Binding-site contacts:
Ligand atom C8 contacts residue ASN1134 of chain 1.C at 4.5 Å.
Ligand atom O5 contacts residue ASN1134 of chain 1.C at 2.4 Å (h-bond).
Ligand atom O7 contacts residue ASN1134 of chain 1.C at 3.4 Å (h-bond).
Ligand atom C7 contacts residue ASN1134 of chain 1.C at 3.3 Å.
Ligand atom C1 contacts residue ASN1134 of chain 1.C at 1.4 Å.
Ligand atom C5 contacts residue ASN1134 of chain 1.C at 3.7 Å.
Ligand atom C3 contacts residue ASN1134 of chain 1.C at 3.8 Å.
Ligand atom C4 contacts residue ASN1134 of chain 1.C at 4.2 Å.
Ligand atom N2 contacts residue ASN1134 of chain 1.C at 2.9 Å (h-bond).
Ligand atom O6 contacts residue ASN1134 of chain 1.C at 4.5 Å.
Ligand atom C2 contacts residue ASN1134 of chain 1.C at 2.5 Å.

This protein binds this small molecule.
Small molecule (SMILES): CC(=O)N[C@H]1[C@H](O[C@H]2[C@H](O)[C@@H](NC(C)=O)CO[C@@H]2CO)O[C@H](CO)[C@@H](O)[C@@H]1O

Sequence of chain 1.C:
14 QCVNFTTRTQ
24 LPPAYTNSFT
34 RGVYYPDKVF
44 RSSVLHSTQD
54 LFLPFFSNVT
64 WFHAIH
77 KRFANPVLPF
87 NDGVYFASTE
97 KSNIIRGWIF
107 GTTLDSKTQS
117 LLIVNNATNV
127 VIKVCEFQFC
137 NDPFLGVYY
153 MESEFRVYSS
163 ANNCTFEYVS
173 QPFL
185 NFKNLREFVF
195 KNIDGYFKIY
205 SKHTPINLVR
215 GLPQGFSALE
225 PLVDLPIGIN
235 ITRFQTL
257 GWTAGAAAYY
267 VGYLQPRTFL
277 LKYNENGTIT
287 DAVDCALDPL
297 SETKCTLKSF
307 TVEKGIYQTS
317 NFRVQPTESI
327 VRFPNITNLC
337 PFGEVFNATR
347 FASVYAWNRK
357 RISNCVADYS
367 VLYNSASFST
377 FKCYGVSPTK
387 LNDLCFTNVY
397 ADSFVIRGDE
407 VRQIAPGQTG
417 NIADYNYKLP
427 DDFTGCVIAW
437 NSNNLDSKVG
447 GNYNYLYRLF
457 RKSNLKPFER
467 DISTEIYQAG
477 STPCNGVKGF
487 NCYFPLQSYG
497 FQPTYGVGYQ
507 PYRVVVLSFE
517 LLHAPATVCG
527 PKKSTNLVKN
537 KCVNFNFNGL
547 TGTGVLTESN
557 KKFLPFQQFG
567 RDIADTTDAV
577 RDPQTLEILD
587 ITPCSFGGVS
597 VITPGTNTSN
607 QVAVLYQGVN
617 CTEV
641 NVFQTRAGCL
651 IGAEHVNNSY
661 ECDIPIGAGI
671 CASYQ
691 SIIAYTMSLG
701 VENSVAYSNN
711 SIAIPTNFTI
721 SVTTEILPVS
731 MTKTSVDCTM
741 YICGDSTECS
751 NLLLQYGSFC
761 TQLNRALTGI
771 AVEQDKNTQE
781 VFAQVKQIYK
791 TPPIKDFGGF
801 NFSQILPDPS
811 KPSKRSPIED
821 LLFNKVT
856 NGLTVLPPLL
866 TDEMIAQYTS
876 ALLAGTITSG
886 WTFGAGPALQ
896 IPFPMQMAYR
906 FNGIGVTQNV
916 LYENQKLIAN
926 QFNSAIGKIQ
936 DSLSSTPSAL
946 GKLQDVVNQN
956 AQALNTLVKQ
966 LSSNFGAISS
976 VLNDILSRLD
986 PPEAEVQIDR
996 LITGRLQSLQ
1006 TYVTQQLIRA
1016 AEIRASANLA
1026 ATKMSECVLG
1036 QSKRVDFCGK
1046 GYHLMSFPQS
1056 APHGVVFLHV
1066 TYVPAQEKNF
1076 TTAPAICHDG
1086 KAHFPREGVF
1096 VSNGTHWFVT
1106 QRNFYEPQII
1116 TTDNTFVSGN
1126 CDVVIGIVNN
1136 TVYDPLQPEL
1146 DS